Binding-site contacts:
Ligand atom C3 contacts residue TYR46 of chain 1.A at 4.1 Å (hydrophobic).
Ligand atom C5 contacts residue GLN108 of chain 1.A at 4.2 Å.
Ligand atom O5 contacts residue TYR46 of chain 1.A at 4.2 Å.
Ligand atom O3 contacts residue TYR46 of chain 1.A at 3.8 Å.
Ligand atom O5 contacts residue GLN108 of chain 1.A at 3.4 Å.
Ligand atom C2 contacts residue TYR46 of chain 1.A at 3.9 Å (hydrophobic).
Ligand atom O2 contacts residue TYR46 of chain 1.A at 4.5 Å.
Ligand atom O1 contacts residue GLN108 of chain 1.A at 3.7 Å.
Ligand atom C4 contacts residue TYR46 of chain 1.A at 3.8 Å (hydrophobic).
Ligand atom O1 contacts residue GLY109 of chain 1.A at 4.5 Å.
Ligand atom C1 contacts residue GLN108 of chain 1.A at 4.3 Å.
Ligand atom O1 contacts residue TYR46 of chain 1.A at 4.2 Å.

Sequence of chain 1.A:
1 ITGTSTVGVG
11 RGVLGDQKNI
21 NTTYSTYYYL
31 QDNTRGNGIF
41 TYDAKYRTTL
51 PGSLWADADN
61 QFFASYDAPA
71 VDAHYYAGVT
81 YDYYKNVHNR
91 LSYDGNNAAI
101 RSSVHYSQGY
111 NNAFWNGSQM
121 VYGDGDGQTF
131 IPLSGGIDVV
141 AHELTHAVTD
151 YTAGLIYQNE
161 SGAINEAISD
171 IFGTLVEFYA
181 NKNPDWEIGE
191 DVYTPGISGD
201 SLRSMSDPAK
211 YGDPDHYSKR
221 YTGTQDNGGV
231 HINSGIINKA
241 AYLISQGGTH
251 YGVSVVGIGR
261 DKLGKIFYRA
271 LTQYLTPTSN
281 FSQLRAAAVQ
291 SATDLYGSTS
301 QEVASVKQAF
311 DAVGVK

A protein and the small-molecule ligand that binds it are described below.
Small molecule (SMILES): O[C@@H]1[C@@H](O)[C@H](O)OC[C@H]1O